Binding-site contacts:
Ligand atom C3 contacts residue ASN693 of chain 1.A at 3.6 Å.
Ligand atom O5 contacts residue ASN693 of chain 1.A at 2.6 Å (h-bond).
Ligand atom C7 contacts residue ASN693 of chain 1.A at 3.8 Å.
Ligand atom C4 contacts residue ASN693 of chain 1.A at 3.6 Å.
Ligand atom C1 contacts residue ASN693 of chain 1.A at 1.4 Å.
Ligand atom C6 contacts residue ASN693 of chain 1.A at 4.3 Å.
Ligand atom C4 contacts residue TYR780 of chain 1.B at 4.2 Å (hydrophobic).
Ligand atom O4 contacts residue TYR780 of chain 1.B at 4.3 Å.
Ligand atom C5 contacts residue ASN693 of chain 1.A at 3.6 Å.
Ligand atom C2 contacts residue ASN693 of chain 1.A at 2.5 Å.
Ligand atom N2 contacts residue ASN693 of chain 1.A at 3.4 Å (h-bond).
Ligand atom O7 contacts residue ASN693 of chain 1.A at 3.4 Å (h-bond).
Ligand atom O6 contacts residue ILE778 of chain 1.B at 4.3 Å.

Sequence of chain 1.B:
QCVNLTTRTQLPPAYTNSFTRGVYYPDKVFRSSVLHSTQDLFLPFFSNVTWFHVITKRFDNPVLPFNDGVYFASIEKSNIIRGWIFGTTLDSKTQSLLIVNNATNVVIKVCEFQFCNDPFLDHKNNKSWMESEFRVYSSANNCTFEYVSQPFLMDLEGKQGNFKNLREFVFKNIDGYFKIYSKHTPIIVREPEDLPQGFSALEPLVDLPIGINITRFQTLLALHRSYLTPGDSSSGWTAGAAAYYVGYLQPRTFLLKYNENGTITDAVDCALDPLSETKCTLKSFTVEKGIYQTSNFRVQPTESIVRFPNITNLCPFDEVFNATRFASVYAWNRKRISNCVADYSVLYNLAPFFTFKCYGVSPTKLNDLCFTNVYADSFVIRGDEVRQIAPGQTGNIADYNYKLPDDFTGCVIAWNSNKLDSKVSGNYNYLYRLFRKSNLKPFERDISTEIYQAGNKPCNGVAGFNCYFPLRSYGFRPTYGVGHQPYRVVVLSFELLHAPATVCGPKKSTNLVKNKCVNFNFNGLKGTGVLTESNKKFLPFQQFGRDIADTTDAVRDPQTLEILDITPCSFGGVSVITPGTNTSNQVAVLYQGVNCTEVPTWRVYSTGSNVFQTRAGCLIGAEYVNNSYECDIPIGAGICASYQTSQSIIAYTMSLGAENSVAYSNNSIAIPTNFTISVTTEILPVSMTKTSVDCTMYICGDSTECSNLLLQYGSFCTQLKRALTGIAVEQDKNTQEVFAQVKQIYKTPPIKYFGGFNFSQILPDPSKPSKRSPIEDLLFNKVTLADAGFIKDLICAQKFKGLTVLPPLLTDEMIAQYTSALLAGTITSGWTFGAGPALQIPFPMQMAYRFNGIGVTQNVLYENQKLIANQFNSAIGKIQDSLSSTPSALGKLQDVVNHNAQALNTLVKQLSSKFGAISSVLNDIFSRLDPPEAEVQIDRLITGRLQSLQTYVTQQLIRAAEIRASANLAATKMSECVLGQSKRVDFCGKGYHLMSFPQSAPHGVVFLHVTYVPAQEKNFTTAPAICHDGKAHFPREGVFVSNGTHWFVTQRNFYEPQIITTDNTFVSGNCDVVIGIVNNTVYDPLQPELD

Sequence of chain 1.A:
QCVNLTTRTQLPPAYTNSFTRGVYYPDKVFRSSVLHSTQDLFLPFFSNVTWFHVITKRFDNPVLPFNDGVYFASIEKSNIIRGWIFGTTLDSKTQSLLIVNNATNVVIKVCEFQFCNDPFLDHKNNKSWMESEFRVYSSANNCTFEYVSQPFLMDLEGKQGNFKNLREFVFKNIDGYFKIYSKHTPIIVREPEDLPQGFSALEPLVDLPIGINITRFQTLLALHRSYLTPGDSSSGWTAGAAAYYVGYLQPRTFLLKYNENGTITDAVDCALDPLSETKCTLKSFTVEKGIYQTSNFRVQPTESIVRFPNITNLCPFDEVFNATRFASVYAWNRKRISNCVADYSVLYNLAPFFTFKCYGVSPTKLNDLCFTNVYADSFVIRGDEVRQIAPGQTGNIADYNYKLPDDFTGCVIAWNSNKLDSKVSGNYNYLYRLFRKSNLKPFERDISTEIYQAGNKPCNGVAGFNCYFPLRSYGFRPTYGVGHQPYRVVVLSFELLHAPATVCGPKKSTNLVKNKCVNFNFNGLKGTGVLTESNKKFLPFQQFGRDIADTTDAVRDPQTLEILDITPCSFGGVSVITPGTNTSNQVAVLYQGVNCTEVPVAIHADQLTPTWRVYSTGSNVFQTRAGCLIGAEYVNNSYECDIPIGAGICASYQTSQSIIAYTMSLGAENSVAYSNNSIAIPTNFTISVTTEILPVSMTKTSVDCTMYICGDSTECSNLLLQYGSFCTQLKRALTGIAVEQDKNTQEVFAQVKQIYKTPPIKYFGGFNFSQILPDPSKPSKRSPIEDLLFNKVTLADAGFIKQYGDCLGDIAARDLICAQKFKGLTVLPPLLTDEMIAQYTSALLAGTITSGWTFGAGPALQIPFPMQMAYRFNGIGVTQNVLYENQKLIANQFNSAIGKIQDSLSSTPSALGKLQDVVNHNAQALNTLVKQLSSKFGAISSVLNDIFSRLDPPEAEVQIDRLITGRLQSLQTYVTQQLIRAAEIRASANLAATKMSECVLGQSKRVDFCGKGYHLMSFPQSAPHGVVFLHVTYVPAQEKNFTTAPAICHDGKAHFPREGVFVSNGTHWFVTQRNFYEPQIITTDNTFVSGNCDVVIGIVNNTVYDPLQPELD

A small-molecule ligand and the protein it binds are described below.
Small molecule (SMILES): CC(=O)N[C@@H]1[C@@H](O)[C@H](O)[C@@H](CO)O[C@H]1O